Sequence of chain 25.A:
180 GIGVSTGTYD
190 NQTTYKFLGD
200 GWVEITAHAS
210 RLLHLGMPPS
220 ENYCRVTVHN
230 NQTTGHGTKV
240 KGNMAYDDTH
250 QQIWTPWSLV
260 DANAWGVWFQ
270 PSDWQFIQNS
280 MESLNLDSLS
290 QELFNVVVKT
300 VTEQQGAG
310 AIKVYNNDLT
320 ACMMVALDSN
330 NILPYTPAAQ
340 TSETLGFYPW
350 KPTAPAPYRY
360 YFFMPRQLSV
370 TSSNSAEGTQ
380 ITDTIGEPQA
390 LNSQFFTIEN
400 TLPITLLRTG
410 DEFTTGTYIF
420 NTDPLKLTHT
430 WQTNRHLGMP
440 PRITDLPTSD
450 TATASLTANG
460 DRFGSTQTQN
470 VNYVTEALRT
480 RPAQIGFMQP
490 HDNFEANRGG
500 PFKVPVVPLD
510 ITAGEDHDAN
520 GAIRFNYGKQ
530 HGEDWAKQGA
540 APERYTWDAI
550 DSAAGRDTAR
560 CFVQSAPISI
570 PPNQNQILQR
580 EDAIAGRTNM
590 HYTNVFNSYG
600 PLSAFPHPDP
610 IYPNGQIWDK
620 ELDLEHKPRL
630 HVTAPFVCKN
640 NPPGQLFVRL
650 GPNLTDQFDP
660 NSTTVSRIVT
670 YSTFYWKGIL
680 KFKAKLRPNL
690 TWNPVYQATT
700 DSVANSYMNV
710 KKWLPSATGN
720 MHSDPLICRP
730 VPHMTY

Binding-site contacts:
Ligand atom N1 contacts residue TRP201 of chain 25.A at 4.0 Å.
Ligand atom C4' contacts residue TRP201 of chain 25.A at 4.3 Å (hydrophobic).
Ligand atom O5' contacts residue TRP201 of chain 25.A at 3.6 Å.
Ligand atom O2 contacts residue TRP201 of chain 25.A at 4.3 Å.
Ligand atom N4 contacts residue ASP199 of chain 25.A at 4.0 Å.
Ligand atom C2' contacts residue TRP201 of chain 25.A at 3.6 Å (hydrophobic).
Ligand atom C1' contacts residue TRP201 of chain 25.A at 4.5 Å (hydrophobic).
Ligand atom O3' contacts residue LYS682 of chain 25.A at 3.1 Å (salt-bridge).
Ligand atom N4 contacts residue GLY198 of chain 25.A at 3.8 Å.
Ligand atom C1' contacts residue LYS682 of chain 25.A at 4.5 Å.
Ligand atom N3 contacts residue TRP201 of chain 25.A at 3.6 Å.
Ligand atom C4 contacts residue TRP201 of chain 25.A at 3.3 Å (hydrophobic).
Ligand atom O2 contacts residue LEU197 of chain 25.A at 4.0 Å.
Ligand atom C2' contacts residue LYS682 of chain 25.A at 3.6 Å.
Ligand atom C6 contacts residue TRP201 of chain 25.A at 3.5 Å (hydrophobic).
Ligand atom O4' contacts residue TRP201 of chain 25.A at 4.5 Å.
Ligand atom O2 contacts residue LYS682 of chain 25.A at 4.2 Å.
Ligand atom C2 contacts residue TRP201 of chain 25.A at 3.9 Å (hydrophobic).
Ligand atom C5' contacts residue TRP201 of chain 25.A at 3.5 Å (hydrophobic).
Ligand atom OP1 contacts residue PRO423 of chain 25.A at 3.6 Å.
Ligand atom C3' contacts residue TRP201 of chain 25.A at 4.1 Å (hydrophobic).
Ligand atom C5 contacts residue TRP201 of chain 25.A at 3.4 Å (hydrophobic).
Ligand atom C3' contacts residue LYS682 of chain 25.A at 3.8 Å.
Ligand atom N4 contacts residue TRP201 of chain 25.A at 3.8 Å.

This protein binds this small molecule.
Small molecule (SMILES): Nc1ccn([C@H]2C[C@H](O)[C@@H](COP(=O)(O)O)O2)c(=O)n1